Binding-site contacts:
Ligand atom O3 contacts residue TYR125 of chain 1.D at 4.0 Å.
Ligand atom C5 contacts residue SER211 of chain 1.D at 3.7 Å.
Ligand atom O6 contacts residue GLY213 of chain 1.D at 4.1 Å.
Ligand atom O3 contacts residue GLY103 of chain 1.D at 3.4 Å.
Ligand atom C6 contacts residue GLY213 of chain 1.D at 3.7 Å.
Ligand atom C3 contacts residue TYR125 of chain 1.D at 3.7 Å (hydrophobic).
Ligand atom C4 contacts residue GLY213 of chain 1.D at 3.9 Å.
Ligand atom O3 contacts residue SER211 of chain 1.D at 3.4 Å (h-bond).
Ligand atom C3 contacts residue ASP83 of chain 1.D at 3.4 Å.
Ligand atom C3 contacts residue ASN127 of chain 1.D at 3.5 Å.
Ligand atom O5 contacts residue SER211 of chain 1.D at 3.0 Å (h-bond).
Ligand atom O2 contacts residue ASN127 of chain 1.D at 3.7 Å.
Ligand atom O7 contacts residue ASN41 of chain 1.D at 4.2 Å.
Ligand atom O4 contacts residue ALA82 of chain 1.D at 3.6 Å.
Ligand atom C2 contacts residue SER211 of chain 1.D at 3.7 Å.
Ligand atom C6 contacts residue SER211 of chain 1.D at 4.1 Å.
Ligand atom C4 contacts residue TYR125 of chain 1.D at 3.7 Å (hydrophobic).
Ligand atom O4 contacts residue GLY214 of chain 1.D at 3.7 Å.
Ligand atom O4 contacts residue ASP83 of chain 1.D at 2.6 Å (salt-bridge).
Ligand atom O6 contacts residue ASP80 of chain 1.D at 3.1 Å (salt-bridge).
Ligand atom C1 contacts residue SER211 of chain 1.D at 3.6 Å.
Ligand atom O2 contacts residue GLU129 of chain 1.D at 4.1 Å.
Ligand atom O4 contacts residue GLY213 of chain 1.D at 2.7 Å (h-bond).
Ligand atom O3 contacts residue ASP83 of chain 1.D at 2.5 Å (salt-bridge).
Ligand atom O3 contacts residue ASN127 of chain 1.D at 3.0 Å (h-bond).
Ligand atom C5 contacts residue TYR125 of chain 1.D at 3.6 Å (hydrophobic).
Ligand atom C4 contacts residue ASP83 of chain 1.D at 3.2 Å.
Ligand atom O3 contacts residue GLY104 of chain 1.D at 3.0 Å (h-bond).
Ligand atom C6 contacts residue ASP80 of chain 1.D at 3.2 Å.
Ligand atom O4 contacts residue LEU212 of chain 1.D at 3.2 Å (h-bond).
Ligand atom C4 contacts residue ALA82 of chain 1.D at 4.0 Å (hydrophobic).
Ligand atom C4 contacts residue SER211 of chain 1.D at 4.0 Å.
Ligand atom O4 contacts residue SER211 of chain 1.D at 2.7 Å (h-bond).
Ligand atom O4 contacts residue GLY214 of chain 1.D at 3.9 Å.
Ligand atom O6 contacts residue GLY214 of chain 1.D at 3.9 Å.
Ligand atom C6 contacts residue GLY214 of chain 1.D at 3.7 Å.
Ligand atom C6 contacts residue TYR125 of chain 1.D at 3.6 Å (hydrophobic).
Ligand atom O4 contacts residue SER211 of chain 1.D at 2.9 Å (h-bond).
Ligand atom O5 contacts residue LEU212 of chain 1.D at 3.7 Å.
Ligand atom C4 contacts residue SER211 of chain 1.D at 3.7 Å.

This protein binds this small molecule.
Small molecule (SMILES): CO[C@H]1O[C@H](CO)[C@H](O)[C@H](O[C@@H]2O[C@H](CO)[C@H](O)[C@H](O)[C@H]2O)[C@H]1NC(C)=O

Sequence of chain 1.D:
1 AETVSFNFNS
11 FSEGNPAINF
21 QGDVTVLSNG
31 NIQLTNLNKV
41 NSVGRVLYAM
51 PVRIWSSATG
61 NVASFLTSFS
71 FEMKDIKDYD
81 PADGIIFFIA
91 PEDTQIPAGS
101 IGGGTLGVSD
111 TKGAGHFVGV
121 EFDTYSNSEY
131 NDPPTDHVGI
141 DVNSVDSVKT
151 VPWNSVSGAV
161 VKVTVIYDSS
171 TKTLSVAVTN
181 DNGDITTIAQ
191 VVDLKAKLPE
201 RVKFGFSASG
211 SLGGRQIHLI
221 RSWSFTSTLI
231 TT